Sequence of chain 1.A:
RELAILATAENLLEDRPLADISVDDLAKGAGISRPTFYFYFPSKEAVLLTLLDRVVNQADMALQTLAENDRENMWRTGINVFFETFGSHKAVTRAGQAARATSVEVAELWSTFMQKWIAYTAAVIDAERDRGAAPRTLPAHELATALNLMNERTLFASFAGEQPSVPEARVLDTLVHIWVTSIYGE

Binding-site contacts:
Ligand atom C5 contacts residue TRP219 of chain 1.A at 3.4 Å (hydrophobic).
Ligand atom F2 contacts residue PHE122 of chain 1.A at 3.7 Å.
Ligand atom C10 contacts residue ILE119 of chain 1.A at 3.7 Å (hydrophobic).
Ligand atom C8 contacts residue THR161 of chain 1.A at 3.6 Å.
Ligand atom C2 contacts residue PHE122 of chain 1.A at 3.9 Å (hydrophobic).
Ligand atom C9 contacts residue TRP219 of chain 1.A at 3.7 Å (hydrophobic).
Ligand atom C9 contacts residue ILE119 of chain 1.A at 3.9 Å (hydrophobic).
Ligand atom C6 contacts residue TRP219 of chain 1.A at 3.8 Å (hydrophobic).
Ligand atom F1 contacts residue GLU192 of chain 1.A at 3.3 Å.
Ligand atom C10 contacts residue GLY118 of chain 1.A at 3.9 Å.
Ligand atom C4 contacts residue TRP219 of chain 1.A at 3.8 Å (hydrophobic).
Ligand atom N3 contacts residue TRP115 of chain 1.A at 3.2 Å.
Ligand atom C5 contacts residue PHE122 of chain 1.A at 3.5 Å (hydrophobic).
Ligand atom C2 contacts residue TRP157 of chain 1.A at 3.8 Å (hydrophobic).
Ligand atom C3 contacts residue ASN191 of chain 1.A at 3.5 Å.
Ligand atom F3 contacts residue TRP157 of chain 1.A at 3.4 Å.
Ligand atom C6 contacts residue THR161 of chain 1.A at 3.4 Å.
Ligand atom N1 contacts residue ASN188 of chain 1.A at 2.9 Å (h-bond).
Ligand atom F1 contacts residue ASN188 of chain 1.A at 3.6 Å.
Ligand atom C3 contacts residue ASN188 of chain 1.A at 3.6 Å.
Ligand atom C4 contacts residue PHE122 of chain 1.A at 3.5 Å (hydrophobic).
Ligand atom C4 contacts residue ASN191 of chain 1.A at 3.7 Å.
Ligand atom C9 contacts residue GLY118 of chain 1.A at 3.8 Å.
Ligand atom N2 contacts residue TRP115 of chain 1.A at 3.8 Å.
Ligand atom O1 contacts residue TRP219 of chain 1.A at 4.0 Å.
Ligand atom O1 contacts residue PHE122 of chain 1.A at 3.5 Å.
Ligand atom F1 contacts residue MET154 of chain 1.A at 3.6 Å.
Ligand atom F3 contacts residue PHE126 of chain 1.A at 3.8 Å.
Ligand atom C6 contacts residue ASN188 of chain 1.A at 3.6 Å.
Ligand atom C2 contacts residue ASN188 of chain 1.A at 3.9 Å.
Ligand atom C4 contacts residue ASN188 of chain 1.A at 3.8 Å.
Ligand atom N1 contacts residue PHE122 of chain 1.A at 3.9 Å.
Ligand atom C6 contacts residue PHE122 of chain 1.A at 3.7 Å (hydrophobic).
Ligand atom C10 contacts residue TRP219 of chain 1.A at 3.4 Å (hydrophobic).
Ligand atom F3 contacts residue PHE122 of chain 1.A at 3.5 Å.
Ligand atom F2 contacts residue LEU195 of chain 1.A at 3.8 Å.
Ligand atom O1 contacts residue ASN191 of chain 1.A at 2.8 Å (h-bond).
Ligand atom C7 contacts residue THR161 of chain 1.A at 3.0 Å.
Ligand atom F3 contacts residue TRP150 of chain 1.A at 3.8 Å.
Ligand atom N2 contacts residue TYR160 of chain 1.A at 3.7 Å.

This small molecule binds to this protein.
Small molecule (SMILES): [N-]=[N+]=Nc1ccc(C(=O)NCCC(F)(F)F)cc1